Sequence of chain 1.D:
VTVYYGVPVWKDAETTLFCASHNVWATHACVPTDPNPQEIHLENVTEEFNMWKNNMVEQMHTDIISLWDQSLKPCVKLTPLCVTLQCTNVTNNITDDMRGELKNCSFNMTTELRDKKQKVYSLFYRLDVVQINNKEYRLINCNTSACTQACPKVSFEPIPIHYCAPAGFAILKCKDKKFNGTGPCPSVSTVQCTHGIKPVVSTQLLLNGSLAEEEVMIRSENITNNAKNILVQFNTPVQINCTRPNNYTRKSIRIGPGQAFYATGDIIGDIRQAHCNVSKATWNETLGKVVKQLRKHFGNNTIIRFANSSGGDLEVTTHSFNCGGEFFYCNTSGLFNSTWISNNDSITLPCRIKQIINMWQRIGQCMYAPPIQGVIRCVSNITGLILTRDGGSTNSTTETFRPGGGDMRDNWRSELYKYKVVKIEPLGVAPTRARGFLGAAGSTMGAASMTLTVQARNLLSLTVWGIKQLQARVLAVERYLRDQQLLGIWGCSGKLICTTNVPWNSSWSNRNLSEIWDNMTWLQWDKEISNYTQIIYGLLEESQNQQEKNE

Binding-site contacts:
Ligand atom C4 contacts residue ASN385 of chain 1.D at 4.1 Å.
Ligand atom C5 contacts residue ASN385 of chain 1.D at 3.6 Å.
Ligand atom C8 contacts residue ASN385 of chain 1.D at 3.6 Å.
Ligand atom C2 contacts residue ASN385 of chain 1.D at 2.4 Å.
Ligand atom N2 contacts residue ASN385 of chain 1.D at 2.9 Å (h-bond).
Ligand atom O7 contacts residue ASN385 of chain 1.D at 3.4 Å (h-bond).
Ligand atom C8 contacts residue ARG353 of chain 1.D at 4.1 Å.
Ligand atom O5 contacts residue ASN385 of chain 1.D at 2.4 Å (h-bond).
Ligand atom C3 contacts residue ASN385 of chain 1.D at 3.7 Å.
Ligand atom C1 contacts residue ASN385 of chain 1.D at 1.4 Å.
Ligand atom C7 contacts residue ASN385 of chain 1.D at 3.3 Å.

A small-molecule ligand and the protein it binds are described below.
Small molecule (SMILES): CC(=O)N[C@@H]1[C@@H](O)[C@H](O)[C@@H](CO)O[C@H]1O